Binding-site contacts:
Ligand atom C32 contacts residue GLN51 of chain 1.A at 3.8 Å.
Ligand atom C33 contacts residue GLN51 of chain 1.A at 3.5 Å.
Ligand atom CL18 contacts residue THR220 of chain 1.A at 3.6 Å.
Ligand atom C30 contacts residue GLY48 of chain 1.A at 3.7 Å.
Ligand atom C31 contacts residue MET85 of chain 1.A at 3.5 Å (hydrophobic).
Ligand atom O17 contacts residue LEU41 of chain 1.A at 3.5 Å.
Ligand atom C11 contacts residue LEU41 of chain 1.A at 3.6 Å (hydrophobic).
Ligand atom C33 contacts residue LEU47 of chain 1.A at 3.6 Å (hydrophobic).
Ligand atom C27 contacts residue MET127 of chain 1.A at 3.7 Å (hydrophobic).
Ligand atom C15 contacts residue LEU44 of chain 1.A at 3.8 Å (hydrophobic).
Ligand atom O13 contacts residue TYR216 of chain 1.A at 3.7 Å.
Ligand atom C15 contacts residue ASN45 of chain 1.A at 3.7 Å.
Ligand atom C34 contacts residue PHE104 of chain 1.A at 3.8 Å (hydrophobic).
Ligand atom C16 contacts residue LEU41 of chain 1.A at 3.6 Å (hydrophobic).
Ligand atom O23 contacts residue LEU41 of chain 1.A at 3.6 Å.
Ligand atom C26 contacts residue VAL86 of chain 1.A at 3.8 Å (hydrophobic).
Ligand atom C28 contacts residue PHE120 of chain 1.A at 3.6 Å (hydrophobic).
Ligand atom O21 contacts residue LEU44 of chain 1.A at 3.8 Å.
Ligand atom CL18 contacts residue PHE231 of chain 1.A at 3.7 Å.
Ligand atom C7 contacts residue ASN45 of chain 1.A at 3.4 Å.
Ligand atom C28 contacts residue CYS124 of chain 1.A at 3.8 Å (hydrophobic).
Ligand atom C12 contacts residue ASN45 of chain 1.A at 3.5 Å.
Ligand atom CL25 contacts residue PHE104 of chain 1.A at 3.6 Å.
Ligand atom O17 contacts residue TYR216 of chain 1.A at 3.1 Å.
Ligand atom O23 contacts residue PHE120 of chain 1.A at 3.7 Å.
Ligand atom C8 contacts residue ASN45 of chain 1.A at 3.7 Å.
Ligand atom O17 contacts residue LEU123 of chain 1.A at 3.8 Å.
Ligand atom O23 contacts residue LEU123 of chain 1.A at 3.6 Å.
Ligand atom O35 contacts residue PHE104 of chain 1.A at 3.6 Å.
Ligand atom C34 contacts residue GLN51 of chain 1.A at 3.2 Å.
Ligand atom C27 contacts residue CYS124 of chain 1.A at 3.8 Å (hydrophobic).
Ligand atom O13 contacts residue CYS217 of chain 1.A at 3.3 Å.
Ligand atom C8 contacts residue MET235 of chain 1.A at 3.6 Å (hydrophobic).
Ligand atom C30 contacts residue LEU44 of chain 1.A at 3.4 Å (hydrophobic).
Ligand atom O21 contacts residue ASN45 of chain 1.A at 3.1 Å (h-bond).
Ligand atom O35 contacts residue ARG92 of chain 1.A at 2.9 Å (salt-bridge).
Ligand atom O21 contacts residue MET235 of chain 1.A at 3.4 Å.
Ligand atom O35 contacts residue GLN51 of chain 1.A at 3.1 Å (h-bond).
Ligand atom C10 contacts residue LEU123 of chain 1.A at 3.9 Å (hydrophobic).
Ligand atom C32 contacts residue MET85 of chain 1.A at 3.7 Å (hydrophobic).

This small molecule binds to this protein.
Small molecule (SMILES): C[C@@H]1C[C@H]2[C@@H]3CCC4=CC(=O)C=C[C@]4(C)[C@@]3(Cl)[C@@H](O)C[C@]2(C)[C@@]1(OC(=O)c1ccco1)C(=O)CCl

Sequence of chain 1.A:
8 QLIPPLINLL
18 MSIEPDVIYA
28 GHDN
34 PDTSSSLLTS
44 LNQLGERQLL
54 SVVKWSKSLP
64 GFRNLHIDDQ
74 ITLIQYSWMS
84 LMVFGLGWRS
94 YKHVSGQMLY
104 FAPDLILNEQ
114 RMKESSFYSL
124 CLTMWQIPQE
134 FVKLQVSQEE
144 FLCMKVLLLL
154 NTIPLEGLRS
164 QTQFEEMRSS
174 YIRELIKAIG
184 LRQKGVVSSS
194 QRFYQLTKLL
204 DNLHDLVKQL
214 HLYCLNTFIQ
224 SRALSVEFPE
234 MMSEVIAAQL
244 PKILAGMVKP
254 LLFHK